Binding-site contacts:
Ligand atom O1 contacts residue ALA292 of chain 1.B at 3.9 Å.
Ligand atom O4 contacts residue THR327 of chain 1.B at 3.1 Å (h-bond).
Ligand atom O4 contacts residue GLY294 of chain 1.B at 3.7 Å.
Ligand atom C1 contacts residue ASP295 of chain 1.B at 3.0 Å.
Ligand atom O4 contacts residue GLU271 of chain 1.B at 4.0 Å.
Ligand atom O3 contacts residue LYS269 of chain 1.B at 4.4 Å.
Ligand atom O4 contacts residue ASP295 of chain 1.B at 3.8 Å.
Ligand atom O2 contacts residue GLU271 of chain 1.B at 4.1 Å.
Ligand atom O1 contacts residue LYS269 of chain 1.B at 2.7 Å (salt-bridge).
Ligand atom O3 contacts residue GLU271 of chain 1.B at 3.0 Å (salt-bridge).
Ligand atom O2 contacts residue GLY294 of chain 1.B at 3.6 Å.
Ligand atom C2 contacts residue ASP295 of chain 1.B at 3.2 Å.
Ligand atom C2 contacts residue ALA292 of chain 1.B at 4.3 Å (hydrophobic).
Ligand atom C2 contacts residue GLU271 of chain 1.B at 3.5 Å.
Ligand atom C1 contacts residue LYS269 of chain 1.B at 3.8 Å.
Ligand atom O1 contacts residue GLU271 of chain 1.B at 2.9 Å (salt-bridge).
Ligand atom O2 contacts residue ASP295 of chain 1.B at 2.8 Å (salt-bridge).
Ligand atom O1 contacts residue ASP295 of chain 1.B at 4.0 Å.
Ligand atom C1 contacts residue GLU271 of chain 1.B at 2.8 Å.
Ligand atom O4 contacts residue ALA292 of chain 1.B at 3.5 Å.
Ligand atom C1 contacts residue ALA292 of chain 1.B at 4.5 Å (hydrophobic).
Ligand atom O3 contacts residue ASP295 of chain 1.B at 2.3 Å (salt-bridge).
Ligand atom O3 contacts residue PHE243 of chain 1.B at 4.1 Å.
Ligand atom C2 contacts residue THR327 of chain 1.B at 4.2 Å.
Ligand atom C2 contacts residue GLY294 of chain 1.B at 4.1 Å.

Sequence of chain 1.B:
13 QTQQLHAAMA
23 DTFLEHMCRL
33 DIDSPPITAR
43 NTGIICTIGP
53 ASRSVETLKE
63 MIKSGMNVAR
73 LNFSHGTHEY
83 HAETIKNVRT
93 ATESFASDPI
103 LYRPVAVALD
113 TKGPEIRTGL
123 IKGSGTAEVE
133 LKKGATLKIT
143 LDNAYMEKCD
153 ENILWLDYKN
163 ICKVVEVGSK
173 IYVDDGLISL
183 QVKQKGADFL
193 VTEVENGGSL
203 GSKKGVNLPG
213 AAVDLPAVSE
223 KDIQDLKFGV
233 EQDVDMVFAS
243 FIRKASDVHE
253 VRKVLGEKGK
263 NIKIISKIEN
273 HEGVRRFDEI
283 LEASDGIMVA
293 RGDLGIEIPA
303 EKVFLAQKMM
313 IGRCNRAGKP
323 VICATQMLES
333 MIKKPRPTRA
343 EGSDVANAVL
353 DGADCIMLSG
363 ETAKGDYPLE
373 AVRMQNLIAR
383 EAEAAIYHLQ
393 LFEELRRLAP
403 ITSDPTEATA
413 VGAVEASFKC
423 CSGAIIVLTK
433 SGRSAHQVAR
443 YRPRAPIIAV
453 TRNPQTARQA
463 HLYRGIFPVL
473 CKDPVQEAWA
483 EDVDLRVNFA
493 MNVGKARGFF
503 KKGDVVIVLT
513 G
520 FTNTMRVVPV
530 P

This small molecule binds to this protein.
Small molecule (SMILES): O=C([O-])C(=O)[O-]